Sequence of chain 1.B:
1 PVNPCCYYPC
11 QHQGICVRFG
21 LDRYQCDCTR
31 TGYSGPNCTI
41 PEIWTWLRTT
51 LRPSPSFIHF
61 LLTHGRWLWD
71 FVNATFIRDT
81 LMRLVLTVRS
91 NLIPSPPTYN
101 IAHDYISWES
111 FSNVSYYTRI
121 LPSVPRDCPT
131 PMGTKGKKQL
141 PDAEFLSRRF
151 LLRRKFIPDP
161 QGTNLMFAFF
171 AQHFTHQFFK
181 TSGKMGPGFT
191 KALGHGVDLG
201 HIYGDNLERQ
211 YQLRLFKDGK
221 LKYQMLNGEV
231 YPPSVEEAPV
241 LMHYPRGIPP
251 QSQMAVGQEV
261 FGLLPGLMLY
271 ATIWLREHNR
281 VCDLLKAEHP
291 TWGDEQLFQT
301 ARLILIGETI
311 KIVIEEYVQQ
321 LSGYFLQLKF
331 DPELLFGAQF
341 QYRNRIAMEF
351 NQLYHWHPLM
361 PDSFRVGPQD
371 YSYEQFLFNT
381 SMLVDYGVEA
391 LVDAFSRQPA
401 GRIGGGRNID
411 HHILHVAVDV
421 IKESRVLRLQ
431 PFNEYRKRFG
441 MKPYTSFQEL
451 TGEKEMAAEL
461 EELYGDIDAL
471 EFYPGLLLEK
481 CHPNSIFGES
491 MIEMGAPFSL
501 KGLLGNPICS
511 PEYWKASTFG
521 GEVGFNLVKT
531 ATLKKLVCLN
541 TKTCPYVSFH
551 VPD

Binding-site contacts:
Ligand atom C5 contacts residue TYR24 of chain 1.B at 3.2 Å (hydrophobic).
Ligand atom C7 contacts residue ASN37 of chain 1.B at 3.6 Å.
Ligand atom C2 contacts residue ASN37 of chain 1.B at 2.7 Å.
Ligand atom C5 contacts residue ASN37 of chain 1.B at 3.6 Å.
Ligand atom C1 contacts residue TYR24 of chain 1.B at 3.4 Å (hydrophobic).
Ligand atom O7 contacts residue ASN37 of chain 1.B at 3.6 Å.
Ligand atom N2 contacts residue ASN37 of chain 1.B at 3.2 Å (h-bond).
Ligand atom C4 contacts residue TYR24 of chain 1.B at 4.4 Å (hydrophobic).
Ligand atom C6 contacts residue PRO9 of chain 1.B at 3.8 Å (hydrophobic).
Ligand atom C8 contacts residue PRO36 of chain 1.B at 4.1 Å (hydrophobic).
Ligand atom C3 contacts residue ASN37 of chain 1.B at 3.9 Å.
Ligand atom C5 contacts residue PRO9 of chain 1.B at 4.3 Å (hydrophobic).
Ligand atom C4 contacts residue ASN37 of chain 1.B at 4.3 Å.
Ligand atom O6 contacts residue PRO9 of chain 1.B at 3.7 Å.
Ligand atom O5 contacts residue PRO9 of chain 1.B at 4.1 Å.
Ligand atom C2 contacts residue TYR24 of chain 1.B at 4.5 Å (hydrophobic).
Ligand atom O5 contacts residue ASN37 of chain 1.B at 2.3 Å (h-bond).
Ligand atom C6 contacts residue TYR24 of chain 1.B at 3.9 Å (hydrophobic).
Ligand atom O5 contacts residue TYR24 of chain 1.B at 3.3 Å (h-bond).
Ligand atom O6 contacts residue TYR7 of chain 1.B at 4.4 Å.
Ligand atom C1 contacts residue ASN37 of chain 1.B at 1.4 Å.

A protein and the small-molecule ligand that binds it are described below.
Small molecule (SMILES): CC(=O)N[C@@H]1[C@@H](O)[C@H](O)[C@@H](CO)O[C@H]1O